Sequence of chain 2.G:
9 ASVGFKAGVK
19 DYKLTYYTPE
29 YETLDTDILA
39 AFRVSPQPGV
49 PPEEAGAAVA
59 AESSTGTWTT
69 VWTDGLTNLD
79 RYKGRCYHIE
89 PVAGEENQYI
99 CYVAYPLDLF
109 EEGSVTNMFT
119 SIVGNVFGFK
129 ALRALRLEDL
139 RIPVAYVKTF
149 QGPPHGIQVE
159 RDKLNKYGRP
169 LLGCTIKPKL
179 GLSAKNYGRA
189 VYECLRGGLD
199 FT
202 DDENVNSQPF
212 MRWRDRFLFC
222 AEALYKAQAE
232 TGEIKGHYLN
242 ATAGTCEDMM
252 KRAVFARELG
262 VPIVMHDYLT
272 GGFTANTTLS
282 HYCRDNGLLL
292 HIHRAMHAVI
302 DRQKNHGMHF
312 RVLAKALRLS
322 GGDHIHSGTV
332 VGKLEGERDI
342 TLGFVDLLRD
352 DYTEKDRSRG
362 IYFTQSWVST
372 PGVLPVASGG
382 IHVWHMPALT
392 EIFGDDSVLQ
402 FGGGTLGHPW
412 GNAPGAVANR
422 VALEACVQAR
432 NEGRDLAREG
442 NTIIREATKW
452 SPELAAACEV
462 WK

Binding-site contacts:
Ligand atom C3 contacts residue KCX201 of chain 1.G at 3.1 Å.
Ligand atom O1P contacts residue LYS175 of chain 1.G at 3.2 Å.
Ligand atom O3P contacts residue GLY381 of chain 1.G at 2.8 Å (h-bond).
Ligand atom O3 contacts residue KCX201 of chain 1.G at 2.5 Å (h-bond).
Ligand atom O1P contacts residue GLY404 of chain 1.G at 2.7 Å (h-bond).
Ligand atom C2 contacts residue KCX201 of chain 1.G at 3.6 Å.
Ligand atom O2 contacts residue CA1 of chain 1.P at 2.3 Å.
Ligand atom O4P contacts residue HIS298 of chain 1.G at 3.0 Å (h-bond).
Ligand atom O1P contacts residue GLY403 of chain 1.G at 3.5 Å.
Ligand atom P2 contacts residue HIS298 of chain 1.G at 3.9 Å.
Ligand atom O3 contacts residue HIS294 of chain 1.G at 3.1 Å (h-bond).
Ligand atom O2 contacts residue KCX201 of chain 1.G at 3.5 Å (h-bond).
Ligand atom C3 contacts residue SER379 of chain 1.G at 3.4 Å.
Ligand atom P1 contacts residue GLY403 of chain 1.G at 3.9 Å.
Ligand atom O3 contacts residue GLU204 of chain 1.G at 3.5 Å (salt-bridge).
Ligand atom O2P contacts residue GLY404 of chain 1.G at 3.8 Å.
Ligand atom O6P contacts residue HIS327 of chain 1.G at 3.9 Å.
Ligand atom O4P contacts residue ARG295 of chain 1.G at 3.5 Å (salt-bridge).
Ligand atom O1 contacts residue LYS175 of chain 1.G at 3.1 Å (salt-bridge).
Ligand atom O2 contacts residue LYS175 of chain 1.G at 3.1 Å (salt-bridge).
Ligand atom O4 contacts residue SER379 of chain 1.G at 3.4 Å (h-bond).
Ligand atom P2 contacts residue ARG295 of chain 1.G at 3.6 Å.
Ligand atom C3 contacts residue CA1 of chain 1.P at 3.4 Å.
Ligand atom O5P contacts residue ARG295 of chain 1.G at 3.5 Å (salt-bridge).
Ligand atom P1 contacts residue TRP66 of chain 2.G at 3.6 Å.
Ligand atom O2P contacts residue PHE402 of chain 1.G at 3.8 Å.
Ligand atom C1 contacts residue SER379 of chain 1.G at 3.6 Å.
Ligand atom O4 contacts residue GLY380 of chain 1.G at 3.6 Å.
Ligand atom O1P contacts residue TRP66 of chain 2.G at 3.1 Å (h-bond).
Ligand atom O2P contacts residue GLY403 of chain 1.G at 2.7 Å (h-bond).
Ligand atom O5P contacts residue GLY329 of chain 1.G at 3.9 Å.
Ligand atom C2 contacts residue LYS175 of chain 1.G at 3.9 Å.
Ligand atom O3P contacts residue TRP66 of chain 2.G at 3.4 Å.
Ligand atom O3 contacts residue CA1 of chain 1.P at 2.6 Å.
Ligand atom O6P contacts residue ARG295 of chain 1.G at 2.9 Å (salt-bridge).
Ligand atom C2 contacts residue CA1 of chain 1.P at 3.2 Å.
Ligand atom O6P contacts residue HIS298 of chain 1.G at 3.8 Å.
Ligand atom P1 contacts residue GLY404 of chain 1.G at 3.8 Å.
Ligand atom O3P contacts residue GLY380 of chain 1.G at 3.5 Å.
Ligand atom C4 contacts residue SER379 of chain 1.G at 3.8 Å.

Sequence of chain 1.G:
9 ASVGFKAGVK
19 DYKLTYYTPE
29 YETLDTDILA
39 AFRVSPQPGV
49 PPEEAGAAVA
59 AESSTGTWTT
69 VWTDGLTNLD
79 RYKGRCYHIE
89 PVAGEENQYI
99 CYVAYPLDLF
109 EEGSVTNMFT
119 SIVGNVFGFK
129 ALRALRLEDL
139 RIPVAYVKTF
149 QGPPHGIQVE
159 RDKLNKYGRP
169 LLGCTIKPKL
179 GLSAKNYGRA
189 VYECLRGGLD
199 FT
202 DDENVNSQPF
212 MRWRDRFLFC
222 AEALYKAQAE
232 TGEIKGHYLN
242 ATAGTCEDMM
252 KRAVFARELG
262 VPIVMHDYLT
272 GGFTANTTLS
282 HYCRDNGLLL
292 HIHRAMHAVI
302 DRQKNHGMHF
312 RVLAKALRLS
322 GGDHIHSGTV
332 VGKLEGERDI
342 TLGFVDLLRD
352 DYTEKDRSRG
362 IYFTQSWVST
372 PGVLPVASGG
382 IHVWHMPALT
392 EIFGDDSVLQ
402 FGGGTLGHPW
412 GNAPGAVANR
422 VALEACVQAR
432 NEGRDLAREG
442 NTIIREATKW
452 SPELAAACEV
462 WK

The protein below binds the small molecule below.
Small molecule (SMILES): O=C(COP(=O)(O)O)[C@H](O)[C@H](O)COP(=O)(O)O